Binding-site contacts:
Ligand atom CD2 contacts residue PHE5 of chain 1.A at 3.7 Å (hydrophobic).
Ligand atom O contacts residue PRO50 of chain 2.A at 3.1 Å.
Ligand atom OH contacts residue GLU82 of chain 1.A at 2.7 Å (salt-bridge).
Ligand atom O contacts residue VAL52 of chain 2.A at 3.6 Å.
Ligand atom N contacts residue GLU82 of chain 1.A at 2.8 Å (salt-bridge).
Ligand atom N contacts residue PHE5 of chain 1.A at 3.7 Å.
Ligand atom CD1 contacts residue ASP29 of chain 2.A at 3.6 Å.
Ligand atom O contacts residue TRP54 of chain 2.A at 3.3 Å.
Ligand atom CA contacts residue GLU82 of chain 1.A at 3.5 Å.
Ligand atom NE1 contacts residue ASP2 of chain 1.A at 2.9 Å (salt-bridge).
Ligand atom CZ2 contacts residue PHE5 of chain 1.A at 3.5 Å (hydrophobic).
Ligand atom N contacts residue PHE5 of chain 1.A at 3.6 Å.
Ligand atom CH2 contacts residue PRO6 of chain 1.A at 3.6 Å (hydrophobic).
Ligand atom CE1 contacts residue ASP29 of chain 2.A at 3.7 Å.
Ligand atom C contacts residue TRP54 of chain 2.A at 3.4 Å (hydrophobic).
Ligand atom CZ contacts residue GLU82 of chain 1.A at 3.3 Å.
Ligand atom CB contacts residue TYR49 of chain 2.A at 3.7 Å (hydrophobic).
Ligand atom O contacts residue TYR49 of chain 2.A at 2.7 Å (h-bond).
Ligand atom N contacts residue VAL52 of chain 2.A at 3.0 Å (h-bond).
Ligand atom CH2 contacts residue ASN4 of chain 1.A at 3.6 Å.
Ligand atom CB contacts residue GLU82 of chain 1.A at 3.7 Å.
Ligand atom O contacts residue GLN81 of chain 1.A at 3.7 Å.
Ligand atom O contacts residue TRP54 of chain 2.A at 3.1 Å (h-bond).
Ligand atom CZ2 contacts residue ASN4 of chain 1.A at 3.5 Å.
Ligand atom CD contacts residue VAL52 of chain 2.A at 3.5 Å (hydrophobic).
Ligand atom CB contacts residue TYR49 of chain 2.A at 3.6 Å (hydrophobic).
Ligand atom C contacts residue EDO1 of chain 2.E at 3.6 Å.
Ligand atom OE1 contacts residue VAL52 of chain 2.A at 3.6 Å.
Ligand atom CD2 contacts residue VAL52 of chain 2.A at 3.5 Å (hydrophobic).
Ligand atom CE1 contacts residue GLU82 of chain 1.A at 3.1 Å.
Ligand atom SG contacts residue TYR49 of chain 2.A at 3.6 Å (h-bond).
Ligand atom N contacts residue TRP54 of chain 2.A at 3.5 Å (h-bond).
Ligand atom O contacts residue EDO1 of chain 2.E at 2.7 Å (h-bond).
Ligand atom C contacts residue PHE5 of chain 1.A at 3.4 Å (hydrophobic).
Ligand atom O contacts residue LEU40 of chain 2.A at 3.5 Å.
Ligand atom O contacts residue GLU82 of chain 1.A at 2.8 Å (salt-bridge).
Ligand atom O contacts residue SER51 of chain 2.A at 3.0 Å (h-bond).
Ligand atom O contacts residue PHE5 of chain 1.A at 3.2 Å.
Ligand atom CB contacts residue VAL52 of chain 2.A at 3.4 Å (hydrophobic).
Ligand atom C contacts residue GLU82 of chain 1.A at 3.6 Å.

Sequence of chain 1.A:
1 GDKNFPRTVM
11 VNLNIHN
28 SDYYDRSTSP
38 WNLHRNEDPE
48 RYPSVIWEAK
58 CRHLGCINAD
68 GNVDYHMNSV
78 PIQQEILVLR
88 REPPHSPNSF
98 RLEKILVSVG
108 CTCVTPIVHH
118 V

A protein and the small-molecule ligand that binds it are described below.
Small molecule (SMILES): CSCC[C@@H]1NC(=O)[C@H](CC(=O)O)NC(=O)[C@H](Cc2ccc(O)cc2)NC(=O)[C@H](CCC(=O)O)NC(=O)[C@H](CC(C)C)NC(=O)[C@H](C(C)C)NC(=O)[C@H](CC2=CN=C3C=CC=CC23)NC(=O)[C@@H](N)CSSC[C@@H](C(=O)N[C@@H](CCCN=C(N)N)C(=O)O)NC(=O)[C@H](Cc2cnc[nH]2)NC(=O)[C@H](CC(C)C)NC(=O)[C@H](C)NC(=O)CNC(=O)[C@H](Cc2ccccc2)NC1=O

Sequence of chain 2.A:
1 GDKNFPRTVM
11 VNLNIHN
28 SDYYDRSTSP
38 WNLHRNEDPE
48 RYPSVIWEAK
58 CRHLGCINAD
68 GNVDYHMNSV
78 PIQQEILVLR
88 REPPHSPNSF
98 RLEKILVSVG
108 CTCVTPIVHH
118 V